Sequence of chain 1.A:
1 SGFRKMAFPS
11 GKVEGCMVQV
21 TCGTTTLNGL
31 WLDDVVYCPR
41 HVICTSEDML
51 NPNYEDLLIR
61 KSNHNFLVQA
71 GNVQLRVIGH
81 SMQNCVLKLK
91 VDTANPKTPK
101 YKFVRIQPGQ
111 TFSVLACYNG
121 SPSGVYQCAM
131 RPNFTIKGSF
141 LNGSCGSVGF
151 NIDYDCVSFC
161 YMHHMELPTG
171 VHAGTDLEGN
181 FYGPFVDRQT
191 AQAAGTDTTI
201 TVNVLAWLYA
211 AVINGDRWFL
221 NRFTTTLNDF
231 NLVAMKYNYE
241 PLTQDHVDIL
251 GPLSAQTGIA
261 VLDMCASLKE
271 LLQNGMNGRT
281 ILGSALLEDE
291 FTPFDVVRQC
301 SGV

Binding-site contacts:
Ligand atom CL contacts residue MET165 of chain 1.A at 3.8 Å.
Ligand atom C18 contacts residue HIS164 of chain 1.A at 3.4 Å.
Ligand atom C6 contacts residue ASN142 of chain 1.A at 3.9 Å.
Ligand atom O1 contacts residue GLU166 of chain 1.A at 3.1 Å (salt-bridge).
Ligand atom C7 contacts residue LEU141 of chain 1.A at 3.6 Å (hydrophobic).
Ligand atom C15 contacts residue GLN189 of chain 1.A at 3.3 Å.
Ligand atom N1 contacts residue CYS145 of chain 1.A at 3.8 Å.
Ligand atom C8 contacts residue GLU166 of chain 1.A at 3.9 Å.
Ligand atom C17 contacts residue MET49 of chain 1.A at 3.7 Å (hydrophobic).
Ligand atom C4 contacts residue GLU166 of chain 1.A at 4.0 Å.
Ligand atom C16 contacts residue MET165 of chain 1.A at 4.0 Å (hydrophobic).
Ligand atom C7 contacts residue GLU166 of chain 1.A at 3.7 Å.
Ligand atom CL contacts residue HIS41 of chain 1.A at 3.6 Å.
Ligand atom N contacts residue LEU141 of chain 1.A at 3.9 Å.
Ligand atom C8 contacts residue CYS145 of chain 1.A at 3.7 Å (hydrophobic).
Ligand atom N contacts residue PHE140 of chain 1.A at 3.9 Å.
Ligand atom N contacts residue SER144 of chain 1.A at 3.6 Å (h-bond).
Ligand atom C8 contacts residue HIS163 of chain 1.A at 3.3 Å.
Ligand atom C18 contacts residue MET165 of chain 1.A at 3.6 Å (hydrophobic).
Ligand atom C5 contacts residue ASN142 of chain 1.A at 3.8 Å.
Ligand atom N contacts residue HIS163 of chain 1.A at 2.7 Å (h-bond).
Ligand atom O1 contacts residue MET165 of chain 1.A at 3.4 Å.
Ligand atom C14 contacts residue GLN189 of chain 1.A at 3.6 Å.
Ligand atom CL contacts residue HIS164 of chain 1.A at 3.8 Å.
Ligand atom C5 contacts residue GLU166 of chain 1.A at 3.3 Å.
Ligand atom CL contacts residue ASP187 of chain 1.A at 3.5 Å.
Ligand atom C20 contacts residue GLU166 of chain 1.A at 4.0 Å.
Ligand atom C17 contacts residue MET165 of chain 1.A at 3.6 Å (hydrophobic).
Ligand atom C6 contacts residue LEU141 of chain 1.A at 3.8 Å (hydrophobic).
Ligand atom C17 contacts residue HIS164 of chain 1.A at 4.0 Å.
Ligand atom C18 contacts residue HIS41 of chain 1.A at 3.9 Å.
Ligand atom C15 contacts residue MET49 of chain 1.A at 4.0 Å (hydrophobic).
Ligand atom C5 contacts residue LEU141 of chain 1.A at 3.9 Å (hydrophobic).
Ligand atom C5 contacts residue PHE140 of chain 1.A at 3.7 Å (hydrophobic).
Ligand atom N2 contacts residue GLN189 of chain 1.A at 3.0 Å (h-bond).
Ligand atom C16 contacts residue MET49 of chain 1.A at 3.5 Å (hydrophobic).
Ligand atom C7 contacts residue PHE140 of chain 1.A at 3.5 Å (hydrophobic).
Ligand atom C7 contacts residue HIS163 of chain 1.A at 3.8 Å.
Ligand atom C6 contacts residue GLU166 of chain 1.A at 3.6 Å.
Ligand atom C21 contacts residue ASN142 of chain 1.A at 4.0 Å.

A protein and the small-molecule ligand that binds it are described below.
Small molecule (SMILES): CC(C)(O)c1ccc2cncc(NC(=O)[C@@H]3CCNc4ccc(Cl)cc43)c2c1

Sequence of chain 1.B:
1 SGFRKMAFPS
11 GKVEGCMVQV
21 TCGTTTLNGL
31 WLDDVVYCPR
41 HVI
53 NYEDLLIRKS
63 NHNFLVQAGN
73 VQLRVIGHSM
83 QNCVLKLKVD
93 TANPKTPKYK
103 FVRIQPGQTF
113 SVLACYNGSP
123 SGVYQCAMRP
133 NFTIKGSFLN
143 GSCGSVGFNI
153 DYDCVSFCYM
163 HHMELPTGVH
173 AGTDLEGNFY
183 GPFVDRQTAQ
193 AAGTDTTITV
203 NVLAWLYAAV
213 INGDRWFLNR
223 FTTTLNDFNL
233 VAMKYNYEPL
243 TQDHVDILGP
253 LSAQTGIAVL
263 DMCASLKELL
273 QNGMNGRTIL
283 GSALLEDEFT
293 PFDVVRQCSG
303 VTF